This small molecule binds to this protein.
Small molecule (SMILES): O=C(O)c1cc(S)ccc1[N+](=O)[O-]

Binding-site contacts:
Ligand atom C3 contacts residue PHE130 of chain 1.A at 3.4 Å (hydrophobic).
Ligand atom O12 contacts residue LYS209 of chain 1.A at 3.5 Å (salt-bridge).
Ligand atom O11 contacts residue PHE52 of chain 1.A at 4.1 Å.
Ligand atom O8 contacts residue LYS209 of chain 1.A at 3.4 Å.
Ligand atom C3 contacts residue CYS134 of chain 1.A at 4.0 Å (hydrophobic).
Ligand atom C4 contacts residue CYS134 of chain 1.A at 3.3 Å (hydrophobic).
Ligand atom C2 contacts residue SER205 of chain 1.A at 3.6 Å.
Ligand atom C4 contacts residue GLY133 of chain 1.A at 4.0 Å.
Ligand atom C1 contacts residue SER205 of chain 1.A at 4.3 Å.
Ligand atom O8 contacts residue SER205 of chain 1.A at 3.5 Å (h-bond).
Ligand atom C3 contacts residue GLY133 of chain 1.A at 3.9 Å.
Ligand atom C10 contacts residue LYS209 of chain 1.A at 3.6 Å.
Ligand atom C6 contacts residue CYS134 of chain 1.A at 3.9 Å (hydrophobic).
Ligand atom O9 contacts residue SER205 of chain 1.A at 3.0 Å (h-bond).
Ligand atom S5 contacts residue CYS134 of chain 1.A at 2.2 Å (h-bond).
Ligand atom C3 contacts residue SER205 of chain 1.A at 4.1 Å.
Ligand atom O11 contacts residue SER205 of chain 1.A at 4.2 Å.
Ligand atom O9 contacts residue LEU206 of chain 1.A at 3.0 Å.
Ligand atom C4 contacts residue PHE130 of chain 1.A at 3.1 Å (hydrophobic).
Ligand atom C5 contacts residue PHE130 of chain 1.A at 4.4 Å (hydrophobic).
Ligand atom C5 contacts residue GLY133 of chain 1.A at 4.5 Å.
Ligand atom N7 contacts residue LEU206 of chain 1.A at 3.9 Å.
Ligand atom N7 contacts residue GLY133 of chain 1.A at 4.5 Å.
Ligand atom C2 contacts residue GLY133 of chain 1.A at 4.1 Å.
Ligand atom O11 contacts residue LYS209 of chain 1.A at 2.8 Å (salt-bridge).
Ligand atom C1 contacts residue GLY133 of chain 1.A at 4.4 Å.
Ligand atom O12 contacts residue PHE137 of chain 1.A at 3.9 Å.
Ligand atom C5 contacts residue CYS134 of chain 1.A at 3.1 Å (hydrophobic).
Ligand atom N7 contacts residue SER205 of chain 1.A at 3.1 Å (h-bond).
Ligand atom O8 contacts residue LEU206 of chain 1.A at 3.9 Å.

Sequence of chain 1.A:
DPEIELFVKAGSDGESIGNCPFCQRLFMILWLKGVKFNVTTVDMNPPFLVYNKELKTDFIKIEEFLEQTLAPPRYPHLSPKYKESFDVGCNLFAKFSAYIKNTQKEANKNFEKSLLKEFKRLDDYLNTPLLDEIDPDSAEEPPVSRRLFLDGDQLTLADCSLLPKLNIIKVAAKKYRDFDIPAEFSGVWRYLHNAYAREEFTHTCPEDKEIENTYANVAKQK